Sequence of chain 45.B:
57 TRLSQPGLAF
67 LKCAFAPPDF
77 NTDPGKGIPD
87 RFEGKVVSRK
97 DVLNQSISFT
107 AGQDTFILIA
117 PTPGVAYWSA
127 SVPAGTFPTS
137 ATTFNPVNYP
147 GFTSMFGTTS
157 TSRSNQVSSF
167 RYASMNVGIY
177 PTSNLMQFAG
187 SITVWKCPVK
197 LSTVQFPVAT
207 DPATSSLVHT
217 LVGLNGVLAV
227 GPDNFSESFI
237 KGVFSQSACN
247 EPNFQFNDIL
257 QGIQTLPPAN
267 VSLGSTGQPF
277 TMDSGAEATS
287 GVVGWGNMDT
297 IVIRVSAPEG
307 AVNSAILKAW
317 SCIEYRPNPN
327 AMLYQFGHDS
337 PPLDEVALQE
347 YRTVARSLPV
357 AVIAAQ

This small molecule binds to this protein.
Small molecule (SMILES): CC(C)[C@H](NC(=O)[C@H](CCCN=C(N)N)NC(=O)[C@@H](N)CCC(=O)O)C(=O)N[C@H](C=O)CCCCN

Binding-site contacts:
Ligand atom CG2 contacts residue PHE76 of chain 45.B at 3.8 Å (hydrophobic).